Binding-site contacts:
Ligand atom C5 contacts residue ASN103 of chain 1.D at 3.6 Å.
Ligand atom O7 contacts residue ASN103 of chain 1.D at 3.2 Å (h-bond).
Ligand atom O5 contacts residue ASN103 of chain 1.D at 2.3 Å (h-bond).
Ligand atom C2 contacts residue LYS159 of chain 1.D at 3.9 Å.
Ligand atom C2 contacts residue ASN103 of chain 1.D at 2.5 Å.
Ligand atom C3 contacts residue ASN103 of chain 1.D at 3.8 Å.
Ligand atom C1 contacts residue ASN106 of chain 1.D at 4.0 Å.
Ligand atom C4 contacts residue ASN103 of chain 1.D at 4.2 Å.
Ligand atom N2 contacts residue LYS159 of chain 1.D at 3.8 Å.
Ligand atom O7 contacts residue ASN106 of chain 1.D at 3.9 Å.
Ligand atom O5 contacts residue ASN106 of chain 1.D at 4.0 Å.
Ligand atom C3 contacts residue LYS159 of chain 1.D at 3.4 Å.
Ligand atom C2 contacts residue ASN106 of chain 1.D at 4.5 Å.
Ligand atom O3 contacts residue LYS159 of chain 1.D at 4.0 Å.
Ligand atom C8 contacts residue ASN103 of chain 1.D at 4.1 Å.
Ligand atom C1 contacts residue ASN103 of chain 1.D at 1.4 Å.
Ligand atom C7 contacts residue ASN103 of chain 1.D at 3.2 Å.
Ligand atom C4 contacts residue LYS159 of chain 1.D at 4.4 Å.
Ligand atom N2 contacts residue ASN103 of chain 1.D at 2.9 Å (h-bond).
Ligand atom C1 contacts residue LYS159 of chain 1.D at 4.2 Å.

Sequence of chain 1.D:
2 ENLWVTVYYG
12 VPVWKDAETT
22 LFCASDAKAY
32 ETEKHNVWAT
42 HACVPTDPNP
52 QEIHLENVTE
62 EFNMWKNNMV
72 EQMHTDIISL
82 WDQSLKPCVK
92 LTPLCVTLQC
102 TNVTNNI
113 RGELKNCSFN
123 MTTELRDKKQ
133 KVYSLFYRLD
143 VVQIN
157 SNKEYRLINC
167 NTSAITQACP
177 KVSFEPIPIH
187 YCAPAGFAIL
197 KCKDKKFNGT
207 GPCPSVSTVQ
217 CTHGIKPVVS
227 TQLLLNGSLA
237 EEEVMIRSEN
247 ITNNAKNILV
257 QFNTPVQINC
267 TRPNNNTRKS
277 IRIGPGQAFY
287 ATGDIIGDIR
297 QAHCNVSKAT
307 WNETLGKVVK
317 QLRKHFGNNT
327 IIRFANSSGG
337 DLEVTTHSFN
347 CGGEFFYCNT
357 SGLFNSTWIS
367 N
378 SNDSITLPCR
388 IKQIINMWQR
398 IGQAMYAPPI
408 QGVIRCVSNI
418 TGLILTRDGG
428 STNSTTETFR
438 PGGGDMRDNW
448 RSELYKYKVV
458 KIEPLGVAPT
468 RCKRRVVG

The small molecule below binds the protein below.
Small molecule (SMILES): CC(=O)N[C@H]1[C@H](O[C@H]2[C@H](O)[C@@H](NC(C)=O)CO[C@@H]2CO)O[C@H](CO)[C@@H](O[C@@H]2O[C@H](CO[C@H]3O[C@H](CO)[C@@H](O)[C@H](O)[C@@H]3O)[C@@H](O)[C@H](O[C@H]3O[C@H](CO)[C@@H](O)[C@H](O)[C@@H]3O)[C@@H]2O)[C@@H]1O